This protein binds this small molecule.
Small molecule (SMILES): CC(=O)N[C@H]1[C@H](O[C@H]2[C@H](O)[C@@H](NC(C)=O)CO[C@@H]2CO)O[C@H](CO)[C@@H](O[C@@H]2O[C@H](CO[C@H]3O[C@H](CO)[C@@H](O)[C@H](O[C@H]4O[C@H](CO)[C@@H](O)[C@H](O)[C@@H]4O[C@H]4O[C@H](CO)[C@@H](O)[C@H](O)[C@@H]4O)[C@@H]3O)[C@@H](O)[C@H](O[C@H]3O[C@H](CO)[C@@H](O)[C@H](O)[C@@H]3O[C@H]3O[C@H](CO)[C@@H](O)[C@H](O)[C@@H]3O[C@H]3O[C@H](CO)[C@@H](O)[C@H](O)[C@@H]3O)[C@@H]2O)[C@@H]1O

Binding-site contacts:
Ligand atom C3 contacts residue ASN301 of chain 1.I at 3.5 Å.
Ligand atom C2 contacts residue SER381 of chain 1.I at 3.8 Å.
Ligand atom C1 contacts residue GLY106 of chain 1.L at 3.6 Å.
Ligand atom C5 contacts residue SER381 of chain 1.I at 3.4 Å.
Ligand atom C5 contacts residue ASN301 of chain 1.I at 3.6 Å.
Ligand atom O7 contacts residue NAG1 of chain 1.DB at 2.9 Å (h-bond).
Ligand atom O4 contacts residue VAL107 of chain 1.L at 3.7 Å.
Ligand atom C1 contacts residue ASN301 of chain 1.I at 1.4 Å.
Ligand atom C6 contacts residue MAN1 of chain 1.DA at 3.2 Å.
Ligand atom O5 contacts residue GLY106 of chain 1.L at 3.2 Å.
Ligand atom C1 contacts residue THR383 of chain 1.I at 3.2 Å.
Ligand atom C1 contacts residue VAL107 of chain 1.L at 3.9 Å (hydrophobic).
Ligand atom O7 contacts residue ASN301 of chain 1.I at 3.5 Å (h-bond).
Ligand atom O6 contacts residue GLY106 of chain 1.L at 3.2 Å.
Ligand atom C3 contacts residue GLY106 of chain 1.L at 3.8 Å.
Ligand atom O5 contacts residue THR383 of chain 1.I at 2.9 Å (h-bond).
Ligand atom O6 contacts residue THR383 of chain 1.I at 3.1 Å (h-bond).
Ligand atom C8 contacts residue ASN265 of chain 1.I at 3.7 Å.
Ligand atom C5 contacts residue MAN1 of chain 1.DA at 3.7 Å.
Ligand atom O4 contacts residue ILE104 of chain 1.L at 3.9 Å.
Ligand atom O5 contacts residue ASN301 of chain 1.I at 2.4 Å (h-bond).
Ligand atom C2 contacts residue GLY106 of chain 1.L at 3.7 Å.
Ligand atom O5 contacts residue VAL107 of chain 1.L at 3.5 Å (h-bond).
Ligand atom N2 contacts residue ASN301 of chain 1.I at 2.4 Å (h-bond).
Ligand atom O7 contacts residue VAL107 of chain 1.L at 3.6 Å.
Ligand atom O6 contacts residue MAN1 of chain 1.DA at 2.9 Å (h-bond).
Ligand atom O6 contacts residue SER381 of chain 1.I at 2.3 Å (h-bond).
Ligand atom C7 contacts residue ASN301 of chain 1.I at 3.1 Å.
Ligand atom C6 contacts residue GLY106 of chain 1.L at 3.8 Å.
Ligand atom C5 contacts residue THR383 of chain 1.I at 3.2 Å.
Ligand atom C4 contacts residue GLY106 of chain 1.L at 3.2 Å.
Ligand atom O5 contacts residue MAN1 of chain 1.DA at 3.3 Å (h-bond).
Ligand atom C1 contacts residue GLY106 of chain 1.L at 3.9 Å.
Ligand atom C5 contacts residue GLY106 of chain 1.L at 3.5 Å.
Ligand atom C1 contacts residue SER381 of chain 1.I at 3.6 Å.
Ligand atom C6 contacts residue SER381 of chain 1.I at 3.2 Å.
Ligand atom C2 contacts residue ASN301 of chain 1.I at 2.1 Å.
Ligand atom O5 contacts residue SER381 of chain 1.I at 2.6 Å (h-bond).
Ligand atom C6 contacts residue THR383 of chain 1.I at 3.7 Å.
Ligand atom O6 contacts residue VAL108 of chain 1.L at 3.8 Å.

Sequence of chain 1.I:
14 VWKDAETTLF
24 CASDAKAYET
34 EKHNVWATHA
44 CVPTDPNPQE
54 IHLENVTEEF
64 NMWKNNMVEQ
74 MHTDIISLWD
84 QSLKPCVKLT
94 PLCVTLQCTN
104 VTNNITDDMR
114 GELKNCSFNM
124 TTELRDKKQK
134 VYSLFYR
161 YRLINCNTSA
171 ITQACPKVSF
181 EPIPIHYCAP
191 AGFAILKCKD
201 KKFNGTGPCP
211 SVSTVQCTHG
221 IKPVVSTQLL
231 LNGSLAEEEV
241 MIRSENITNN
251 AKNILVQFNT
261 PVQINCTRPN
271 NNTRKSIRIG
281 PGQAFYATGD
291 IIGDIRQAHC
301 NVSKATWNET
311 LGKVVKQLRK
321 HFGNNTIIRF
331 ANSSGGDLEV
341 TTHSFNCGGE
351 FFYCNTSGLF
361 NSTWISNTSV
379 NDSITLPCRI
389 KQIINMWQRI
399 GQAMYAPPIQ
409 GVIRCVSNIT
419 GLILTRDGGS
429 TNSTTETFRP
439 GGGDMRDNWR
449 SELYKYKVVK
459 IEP

Sequence of chain 1.L:
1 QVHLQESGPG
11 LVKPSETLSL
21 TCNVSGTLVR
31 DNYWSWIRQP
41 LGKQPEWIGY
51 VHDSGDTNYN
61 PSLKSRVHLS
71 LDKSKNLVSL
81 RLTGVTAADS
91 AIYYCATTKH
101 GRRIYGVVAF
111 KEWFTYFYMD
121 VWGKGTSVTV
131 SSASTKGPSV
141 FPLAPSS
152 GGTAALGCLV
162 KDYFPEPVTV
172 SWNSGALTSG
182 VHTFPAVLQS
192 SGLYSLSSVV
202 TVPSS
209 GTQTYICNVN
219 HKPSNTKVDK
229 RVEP